This protein binds this small molecule.
Small molecule (SMILES): CC(=O)N[C@@H]1[C@@H](O)[C@H](O)[C@@H](CO)O[C@H]1O

Sequence of chain 20.L:
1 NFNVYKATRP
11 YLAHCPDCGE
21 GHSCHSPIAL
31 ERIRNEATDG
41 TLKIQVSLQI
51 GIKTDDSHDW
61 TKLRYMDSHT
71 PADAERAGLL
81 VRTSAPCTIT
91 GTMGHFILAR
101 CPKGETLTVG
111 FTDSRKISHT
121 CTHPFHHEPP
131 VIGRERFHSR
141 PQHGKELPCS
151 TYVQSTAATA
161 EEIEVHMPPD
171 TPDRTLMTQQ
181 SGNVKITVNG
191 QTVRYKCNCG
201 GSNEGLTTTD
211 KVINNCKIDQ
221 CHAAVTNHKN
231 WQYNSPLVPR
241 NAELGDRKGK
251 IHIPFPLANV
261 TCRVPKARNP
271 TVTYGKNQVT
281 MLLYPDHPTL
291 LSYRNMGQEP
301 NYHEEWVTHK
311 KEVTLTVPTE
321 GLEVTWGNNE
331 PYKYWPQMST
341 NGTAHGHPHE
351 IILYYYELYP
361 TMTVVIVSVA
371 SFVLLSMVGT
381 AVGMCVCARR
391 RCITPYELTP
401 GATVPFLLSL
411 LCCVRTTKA

Binding-site contacts:
Ligand atom C1 contacts residue ASN259 of chain 20.L at 1.4 Å.
Ligand atom C5 contacts residue ASN259 of chain 20.L at 3.7 Å.
Ligand atom C4 contacts residue ASN259 of chain 20.L at 4.2 Å.
Ligand atom O6 contacts residue ASN259 of chain 20.L at 4.2 Å.
Ligand atom O7 contacts residue THR116 of chain 20.K at 3.9 Å.
Ligand atom C7 contacts residue ASN259 of chain 20.L at 3.1 Å.
Ligand atom O5 contacts residue ASN259 of chain 20.L at 2.3 Å (h-bond).
Ligand atom C8 contacts residue LYS181 of chain 20.K at 4.3 Å.
Ligand atom N2 contacts residue ASN259 of chain 20.L at 2.9 Å (h-bond).
Ligand atom C2 contacts residue ASN259 of chain 20.L at 2.4 Å.
Ligand atom O7 contacts residue LYS181 of chain 20.K at 4.3 Å.
Ligand atom C8 contacts residue ASN259 of chain 20.L at 4.4 Å.
Ligand atom O7 contacts residue ASN259 of chain 20.L at 2.9 Å (h-bond).
Ligand atom C3 contacts residue ASN259 of chain 20.L at 3.8 Å.

Sequence of chain 20.K:
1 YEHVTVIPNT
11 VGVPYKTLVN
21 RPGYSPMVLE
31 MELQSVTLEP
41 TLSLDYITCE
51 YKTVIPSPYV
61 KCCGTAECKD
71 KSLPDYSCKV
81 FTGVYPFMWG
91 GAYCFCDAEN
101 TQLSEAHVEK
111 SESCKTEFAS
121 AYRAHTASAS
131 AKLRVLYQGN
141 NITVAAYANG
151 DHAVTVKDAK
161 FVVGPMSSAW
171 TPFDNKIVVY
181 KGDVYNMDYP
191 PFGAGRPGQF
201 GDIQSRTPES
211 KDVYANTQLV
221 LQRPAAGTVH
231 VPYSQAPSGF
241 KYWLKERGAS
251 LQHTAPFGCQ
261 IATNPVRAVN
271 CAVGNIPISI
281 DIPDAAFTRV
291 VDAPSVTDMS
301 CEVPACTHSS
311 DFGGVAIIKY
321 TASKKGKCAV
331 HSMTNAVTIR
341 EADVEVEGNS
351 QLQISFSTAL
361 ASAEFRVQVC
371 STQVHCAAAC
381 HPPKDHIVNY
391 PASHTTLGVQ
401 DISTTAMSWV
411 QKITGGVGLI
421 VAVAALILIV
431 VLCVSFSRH